Sequence of chain 1.H:
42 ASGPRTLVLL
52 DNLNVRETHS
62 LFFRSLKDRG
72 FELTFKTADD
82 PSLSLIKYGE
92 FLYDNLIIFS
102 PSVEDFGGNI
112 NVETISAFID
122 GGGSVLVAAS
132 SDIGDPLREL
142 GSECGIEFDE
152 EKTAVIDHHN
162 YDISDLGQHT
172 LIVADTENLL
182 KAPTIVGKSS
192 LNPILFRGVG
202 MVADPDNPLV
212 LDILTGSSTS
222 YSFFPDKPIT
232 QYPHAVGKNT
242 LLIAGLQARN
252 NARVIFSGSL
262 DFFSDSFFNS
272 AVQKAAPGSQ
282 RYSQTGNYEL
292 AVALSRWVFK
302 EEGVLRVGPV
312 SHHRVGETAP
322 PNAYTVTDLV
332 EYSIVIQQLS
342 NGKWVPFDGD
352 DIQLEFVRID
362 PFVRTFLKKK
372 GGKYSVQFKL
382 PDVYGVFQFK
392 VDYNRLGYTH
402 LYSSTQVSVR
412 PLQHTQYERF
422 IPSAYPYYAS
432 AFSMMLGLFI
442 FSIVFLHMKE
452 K

This small molecule binds to this protein.
Small molecule (SMILES): C[C@H]1CC[C@]2(OC1)O[C@H]1[C@H](O)[C@@H]3[C@H]4CC[C@@H]5C[C@H](O[C@H]6O[C@@H](CO)[C@H](O)[C@@H](O)[C@@H]6O)[C@@H](O)C[C@@]5(C)[C@@H]4CC[C@@]3(C)[C@@H]1[C@H]2C

Sequence of chain 1.F:
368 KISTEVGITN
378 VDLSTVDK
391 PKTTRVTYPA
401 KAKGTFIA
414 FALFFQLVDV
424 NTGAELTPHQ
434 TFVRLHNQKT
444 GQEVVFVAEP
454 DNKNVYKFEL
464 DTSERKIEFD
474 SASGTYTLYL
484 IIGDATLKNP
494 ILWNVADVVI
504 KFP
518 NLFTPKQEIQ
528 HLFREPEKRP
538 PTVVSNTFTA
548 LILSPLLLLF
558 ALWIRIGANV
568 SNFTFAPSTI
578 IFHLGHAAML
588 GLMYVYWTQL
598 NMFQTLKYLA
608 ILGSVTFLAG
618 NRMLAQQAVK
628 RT

Binding-site contacts:
Ligand atom C85 contacts residue KZB1 of chain 1.U at 3.5 Å.
Ligand atom C85 contacts residue TYR591 of chain 1.F at 3.7 Å (hydrophobic).
Ligand atom C02 contacts residue TYR591 of chain 1.F at 4.3 Å (hydrophobic).
Ligand atom C08 contacts residue PHE433 of chain 1.H at 4.4 Å (hydrophobic).
Ligand atom O14 contacts residue KZB1 of chain 1.U at 4.2 Å.
Ligand atom C10 contacts residue LEU437 of chain 1.H at 3.9 Å (hydrophobic).
Ligand atom C01 contacts residue TYR591 of chain 1.F at 3.9 Å (hydrophobic).
Ligand atom C11 contacts residue LEU437 of chain 1.H at 4.1 Å (hydrophobic).
Ligand atom C09 contacts residue MET436 of chain 1.H at 4.1 Å (hydrophobic).
Ligand atom C10 contacts residue MET436 of chain 1.H at 3.7 Å (hydrophobic).
Ligand atom C10 contacts residue LEU587 of chain 1.F at 3.8 Å (hydrophobic).
Ligand atom C80 contacts residue KZB1 of chain 1.U at 4.2 Å.
Ligand atom C78 contacts residue TYR591 of chain 1.F at 4.4 Å (hydrophobic).
Ligand atom C84 contacts residue TYR591 of chain 1.F at 4.3 Å (hydrophobic).
Ligand atom C82 contacts residue TYR591 of chain 1.F at 3.1 Å (hydrophobic).
Ligand atom C81 contacts residue TYR591 of chain 1.F at 4.5 Å (hydrophobic).
Ligand atom C07 contacts residue PHE433 of chain 1.H at 4.3 Å (hydrophobic).
Ligand atom C83 contacts residue TYR591 of chain 1.F at 3.4 Å (hydrophobic).
Ligand atom C08 contacts residue MET436 of chain 1.H at 3.8 Å (hydrophobic).
Ligand atom C09 contacts residue LEU587 of chain 1.F at 4.5 Å (hydrophobic).